Binding-site contacts:
Ligand atom C24 contacts residue THR121 of chain 1.B at 4.2 Å.
Ligand atom C21 contacts residue ILE37 of chain 1.B at 3.7 Å (hydrophobic).
Ligand atom C7 contacts residue LEU125 of chain 1.B at 3.7 Å (hydrophobic).
Ligand atom C2 contacts residue PRO91 of chain 1.B at 4.0 Å (hydrophobic).
Ligand atom C4 contacts residue MET61 of chain 1.B at 4.0 Å (hydrophobic).
Ligand atom C15 contacts residue LEU125 of chain 1.B at 3.7 Å (hydrophobic).
Ligand atom C5 contacts residue LEU58 of chain 1.B at 3.8 Å (hydrophobic).
Ligand atom C27 contacts residue TYR104 of chain 1.B at 3.5 Å (hydrophobic).
Ligand atom C11 contacts residue PRO39 of chain 1.B at 4.1 Å (hydrophobic).
Ligand atom C20 contacts residue TRP55 of chain 1.B at 4.1 Å (hydrophobic).
Ligand atom C9 contacts residue MET42 of chain 1.B at 3.9 Å (hydrophobic).
Ligand atom C25 contacts residue GLU106 of chain 1.B at 3.5 Å.
Ligand atom O2 contacts residue GLU106 of chain 1.B at 2.5 Å (salt-bridge).
Ligand atom C11 contacts residue LEU54 of chain 1.B at 4.2 Å (hydrophobic).
Ligand atom C18 contacts residue LEU58 of chain 1.B at 3.7 Å (hydrophobic).
Ligand atom C1 contacts residue ILE100 of chain 1.B at 4.1 Å (hydrophobic).
Ligand atom C26 contacts residue PHE15 of chain 1.B at 3.6 Å (hydrophobic).
Ligand atom C2 contacts residue MET61 of chain 1.B at 4.1 Å (hydrophobic).
Ligand atom C24 contacts residue TYR104 of chain 1.B at 4.2 Å (hydrophobic).
Ligand atom C19 contacts residue VAL63 of chain 1.B at 4.1 Å (hydrophobic).
Ligand atom C6 contacts residue LEU58 of chain 1.B at 3.6 Å (hydrophobic).
Ligand atom O2 contacts residue THR121 of chain 1.B at 4.1 Å.
Ligand atom C24 contacts residue GLU106 of chain 1.B at 3.9 Å.
Ligand atom C17 contacts residue ALA123 of chain 1.B at 4.0 Å (hydrophobic).
Ligand atom C4 contacts residue LEU58 of chain 1.B at 3.9 Å (hydrophobic).
Ligand atom C1 contacts residue LEU125 of chain 1.B at 3.8 Å (hydrophobic).
Ligand atom C10 contacts residue LEU58 of chain 1.B at 4.2 Å (hydrophobic).
Ligand atom C22 contacts residue ALA123 of chain 1.B at 3.8 Å (hydrophobic).
Ligand atom C27 contacts residue LEU12 of chain 1.B at 4.1 Å (hydrophobic).
Ligand atom C19 contacts residue LEU88 of chain 1.B at 4.0 Å (hydrophobic).
Ligand atom C19 contacts residue LEU58 of chain 1.B at 4.1 Å (hydrophobic).
Ligand atom C10 contacts residue LEU125 of chain 1.B at 3.9 Å (hydrophobic).
Ligand atom C27 contacts residue LEU68 of chain 1.B at 4.0 Å (hydrophobic).
Ligand atom C26 contacts residue LEU68 of chain 1.B at 4.2 Å (hydrophobic).
Ligand atom C19 contacts residue LEU125 of chain 1.B at 4.0 Å (hydrophobic).
Ligand atom O2 contacts residue LEU118 of chain 1.B at 3.6 Å.
Ligand atom C23 contacts residue TRP55 of chain 1.B at 4.0 Å (hydrophobic).
Ligand atom C18 contacts residue TRP55 of chain 1.B at 4.1 Å (hydrophobic).
Ligand atom C3 contacts residue MET61 of chain 1.B at 3.9 Å (hydrophobic).
Ligand atom C27 contacts residue GLU106 of chain 1.B at 3.4 Å.

Sequence of chain 1.B:
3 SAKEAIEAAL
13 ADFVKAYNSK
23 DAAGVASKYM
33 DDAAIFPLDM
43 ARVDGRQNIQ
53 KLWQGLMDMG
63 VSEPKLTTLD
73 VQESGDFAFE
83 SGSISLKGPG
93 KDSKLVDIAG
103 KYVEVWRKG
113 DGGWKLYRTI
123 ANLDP

The small molecule below binds the protein below.
Small molecule (SMILES): C=C1CC[C@H](O)CC1=C/C=C1\CCC[C@]2(C)[C@@H]([C@H](C)CCCC(C)(C)O)CC[C@@H]12